Binding-site contacts:
Ligand atom C7 contacts residue ASN51 of chain 1.B at 4.3 Å.
Ligand atom C4 contacts residue ASN51 of chain 1.B at 4.4 Å.
Ligand atom O6 contacts residue ASN51 of chain 1.B at 4.5 Å.
Ligand atom N2 contacts residue ASN51 of chain 1.B at 3.0 Å (h-bond).
Ligand atom C3 contacts residue ASN51 of chain 1.B at 3.9 Å.
Ligand atom C2 contacts residue ASN51 of chain 1.B at 2.7 Å.
Ligand atom C5 contacts residue ASN51 of chain 1.B at 3.8 Å.
Ligand atom C1 contacts residue ASN51 of chain 1.B at 1.5 Å.
Ligand atom O5 contacts residue ASN51 of chain 1.B at 2.5 Å (h-bond).

This protein binds this small molecule.
Small molecule (SMILES): CC(=O)N[C@@H]1[C@@H](O)[C@H](O)[C@@H](CO)O[C@H]1O

Sequence of chain 1.B:
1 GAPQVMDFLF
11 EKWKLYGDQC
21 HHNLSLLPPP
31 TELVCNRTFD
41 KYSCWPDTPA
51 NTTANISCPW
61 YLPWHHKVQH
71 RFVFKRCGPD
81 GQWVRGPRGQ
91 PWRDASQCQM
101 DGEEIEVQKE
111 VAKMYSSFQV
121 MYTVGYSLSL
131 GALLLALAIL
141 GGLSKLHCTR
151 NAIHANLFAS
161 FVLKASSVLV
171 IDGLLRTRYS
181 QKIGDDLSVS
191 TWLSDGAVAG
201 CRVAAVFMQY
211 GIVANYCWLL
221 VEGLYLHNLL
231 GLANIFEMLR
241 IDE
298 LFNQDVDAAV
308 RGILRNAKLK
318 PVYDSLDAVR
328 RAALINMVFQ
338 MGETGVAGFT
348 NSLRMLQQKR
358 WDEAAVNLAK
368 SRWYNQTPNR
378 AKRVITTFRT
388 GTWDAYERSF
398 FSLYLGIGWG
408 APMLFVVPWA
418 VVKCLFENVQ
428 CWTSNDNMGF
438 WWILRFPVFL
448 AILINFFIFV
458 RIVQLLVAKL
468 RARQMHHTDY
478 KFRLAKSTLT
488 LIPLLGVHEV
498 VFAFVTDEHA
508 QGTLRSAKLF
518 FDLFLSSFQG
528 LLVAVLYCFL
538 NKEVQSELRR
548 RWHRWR